Sequence of chain 4.A:
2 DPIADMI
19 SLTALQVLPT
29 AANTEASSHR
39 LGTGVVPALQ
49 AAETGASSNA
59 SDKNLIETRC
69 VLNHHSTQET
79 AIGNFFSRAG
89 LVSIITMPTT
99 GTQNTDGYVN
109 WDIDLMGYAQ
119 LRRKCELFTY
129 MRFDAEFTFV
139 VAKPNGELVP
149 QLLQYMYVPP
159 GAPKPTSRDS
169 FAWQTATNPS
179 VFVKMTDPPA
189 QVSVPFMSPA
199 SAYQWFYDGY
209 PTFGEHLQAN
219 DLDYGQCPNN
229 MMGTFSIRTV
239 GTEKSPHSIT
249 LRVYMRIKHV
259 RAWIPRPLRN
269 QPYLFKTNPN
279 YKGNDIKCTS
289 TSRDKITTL

The protein below binds the small molecule below.
Small molecule (SMILES): CCO/N=C/c1ccc(OCC[C@@H](C)CCN2CCN(c3ccncc3)C2=O)cc1

Sequence of chain 4.C:
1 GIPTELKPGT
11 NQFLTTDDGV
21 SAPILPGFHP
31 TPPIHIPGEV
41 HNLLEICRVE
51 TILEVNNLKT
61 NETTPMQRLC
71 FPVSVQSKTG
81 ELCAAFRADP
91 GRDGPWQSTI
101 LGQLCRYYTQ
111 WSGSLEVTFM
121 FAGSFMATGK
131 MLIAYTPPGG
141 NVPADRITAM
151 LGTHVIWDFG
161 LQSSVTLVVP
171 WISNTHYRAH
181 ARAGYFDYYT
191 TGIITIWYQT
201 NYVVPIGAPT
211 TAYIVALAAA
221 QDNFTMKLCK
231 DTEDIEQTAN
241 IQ

Binding-site contacts:
Ligand atom CAH contacts residue MET114 of chain 4.A at 3.5 Å (hydrophobic).
Ligand atom OAW contacts residue MET195 of chain 4.A at 3.4 Å.
Ligand atom CAO contacts residue MET230 of chain 4.A at 3.6 Å (hydrophobic).
Ligand atom CAS contacts residue TRP203 of chain 4.A at 3.4 Å (hydrophobic).
Ligand atom CAG contacts residue TRP203 of chain 4.A at 3.7 Å (hydrophobic).
Ligand atom CBA contacts residue ASN228 of chain 4.A at 3.7 Å.
Ligand atom CBB contacts residue LEU113 of chain 4.A at 3.7 Å (hydrophobic).
Ligand atom NBD contacts residue TRP203 of chain 4.A at 3.6 Å.
Ligand atom NBD contacts residue ASN228 of chain 4.A at 3.7 Å.
Ligand atom CAR contacts residue TYR201 of chain 4.A at 3.5 Å (hydrophobic).
Ligand atom NBC contacts residue ASN228 of chain 4.A at 3.7 Å.
Ligand atom CAJ contacts residue TYR155 of chain 4.A at 3.5 Å (hydrophobic).
Ligand atom CAE contacts residue GLN202 of chain 4.A at 3.6 Å.
Ligand atom CAG contacts residue ASN228 of chain 4.A at 3.3 Å.
Ligand atom CAR contacts residue ASN228 of chain 4.A at 3.7 Å.
Ligand atom CAS contacts residue ASN228 of chain 4.A at 3.5 Å.
Ligand atom CAF contacts residue MET114 of chain 4.A at 3.1 Å (hydrophobic).
Ligand atom CAX contacts residue ASN228 of chain 4.A at 3.8 Å.
Ligand atom NAT contacts residue TYR155 of chain 4.A at 3.9 Å.
Ligand atom CAA contacts residue PRO177 of chain 4.A at 3.2 Å (hydrophobic).
Ligand atom CAG contacts residue GLN202 of chain 4.A at 3.5 Å.
Ligand atom CAP contacts residue LEU113 of chain 4.A at 3.6 Å (hydrophobic).
Ligand atom CAA contacts residue VAL179 of chain 4.A at 3.5 Å (hydrophobic).
Ligand atom CAL contacts residue TYR155 of chain 4.A at 3.4 Å (hydrophobic).
Ligand atom CBA contacts residue TRP203 of chain 4.A at 3.8 Å (hydrophobic).
Ligand atom OAC contacts residue LEU113 of chain 4.A at 3.4 Å (h-bond).
Ligand atom CAQ contacts residue LEU113 of chain 4.A at 3.6 Å (hydrophobic).
Ligand atom CAN contacts residue PHE135 of chain 4.A at 3.8 Å (hydrophobic).
Ligand atom CAD contacts residue PHE137 of chain 4.A at 3.9 Å (hydrophobic).
Ligand atom CAK contacts residue PHE135 of chain 4.A at 3.3 Å (hydrophobic).
Ligand atom OAC contacts residue ASP112 of chain 4.A at 3.8 Å.
Ligand atom CAM contacts residue TYR155 of chain 4.A at 3.9 Å (hydrophobic).
Ligand atom CAZ contacts residue ILE111 of chain 4.A at 3.9 Å (hydrophobic).
Ligand atom CAF contacts residue ASP112 of chain 4.A at 3.9 Å.
Ligand atom CAE contacts residue ASN228 of chain 4.A at 3.6 Å.
Ligand atom NAU contacts residue MET114 of chain 4.A at 3.9 Å.
Ligand atom CAL contacts residue ILE111 of chain 4.A at 3.9 Å (hydrophobic).
Ligand atom CAS contacts residue TYR201 of chain 4.A at 3.9 Å (hydrophobic).
Ligand atom CAN contacts residue ILE111 of chain 4.A at 3.8 Å (hydrophobic).
Ligand atom CAI contacts residue PHE135 of chain 4.A at 3.5 Å (hydrophobic).

Sequence of chain 5.C:
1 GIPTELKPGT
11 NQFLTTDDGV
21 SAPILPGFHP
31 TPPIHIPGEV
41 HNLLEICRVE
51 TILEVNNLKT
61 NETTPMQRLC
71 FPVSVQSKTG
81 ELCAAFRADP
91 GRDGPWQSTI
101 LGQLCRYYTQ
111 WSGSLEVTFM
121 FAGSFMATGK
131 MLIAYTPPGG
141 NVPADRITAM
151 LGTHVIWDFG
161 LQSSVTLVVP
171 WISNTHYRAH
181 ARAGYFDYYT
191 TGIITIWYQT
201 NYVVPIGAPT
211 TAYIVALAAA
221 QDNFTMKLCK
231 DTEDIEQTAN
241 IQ